Binding-site contacts:
Ligand atom N contacts residue TYR16 of chain 3.D at 4.2 Å.
Ligand atom CG contacts residue SER9 of chain 3.B at 3.1 Å.
Ligand atom C contacts residue HIS5 of chain 1.B at 3.3 Å.
Ligand atom NH2 contacts residue HIS10 of chain 1.B at 3.0 Å (h-bond).
Ligand atom C contacts residue CYS7 of chain 1.B at 4.2 Å (hydrophobic).
Ligand atom CA contacts residue HIS10 of chain 1.B at 3.4 Å.
Ligand atom CD contacts residue SER9 of chain 3.B at 3.8 Å.
Ligand atom CD contacts residue LEU17 of chain 3.D at 3.6 Å (hydrophobic).
Ligand atom CB contacts residue HIS10 of chain 1.B at 3.4 Å.
Ligand atom OXT contacts residue HIS10 of chain 1.B at 3.4 Å.
Ligand atom O contacts residue HIS5 of chain 1.B at 4.1 Å.
Ligand atom CZ contacts residue LEU17 of chain 3.D at 4.1 Å (hydrophobic).
Ligand atom OXT contacts residue CYS7 of chain 1.B at 3.0 Å (h-bond).
Ligand atom NH1 contacts residue SER9 of chain 3.B at 3.7 Å.
Ligand atom CZ contacts residue GLU13 of chain 1.B at 3.9 Å.
Ligand atom CZ contacts residue HIS10 of chain 1.B at 3.9 Å.
Ligand atom NE contacts residue LEU17 of chain 3.D at 3.5 Å.
Ligand atom CD contacts residue TYR16 of chain 3.D at 4.3 Å (hydrophobic).
Ligand atom NH2 contacts residue GLU13 of chain 1.B at 3.3 Å.
Ligand atom N contacts residue HIS5 of chain 1.B at 4.0 Å.
Ligand atom CB contacts residue HIS5 of chain 1.B at 3.7 Å.
Ligand atom CG contacts residue HIS10 of chain 1.B at 3.5 Å.
Ligand atom CG contacts residue TYR16 of chain 3.D at 4.0 Å (hydrophobic).
Ligand atom OXT contacts residue LEU6 of chain 1.B at 3.4 Å.
Ligand atom CD contacts residue HIS10 of chain 1.B at 3.5 Å.
Ligand atom O contacts residue HIS10 of chain 1.B at 3.3 Å.
Ligand atom NH1 contacts residue GLU13 of chain 3.D at 3.5 Å.
Ligand atom NE contacts residue HIS10 of chain 1.B at 4.2 Å.
Ligand atom CZ contacts residue SER9 of chain 3.B at 3.5 Å.
Ligand atom NH1 contacts residue LEU17 of chain 3.D at 4.2 Å.
Ligand atom CG contacts residue LEU6 of chain 1.B at 4.3 Å (hydrophobic).
Ligand atom N contacts residue GLY8 of chain 3.B at 4.2 Å.
Ligand atom C contacts residue HIS10 of chain 1.B at 3.2 Å.
Ligand atom NE contacts residue SER9 of chain 3.B at 3.5 Å (h-bond).
Ligand atom NH2 contacts residue SER9 of chain 3.B at 3.8 Å.
Ligand atom OXT contacts residue HIS5 of chain 1.B at 2.7 Å (h-bond).
Ligand atom CA contacts residue HIS5 of chain 1.B at 3.8 Å.
Ligand atom CD contacts residue LEU6 of chain 1.B at 3.8 Å (hydrophobic).
Ligand atom NE contacts residue TYR16 of chain 3.D at 4.0 Å.
Ligand atom CB contacts residue LEU6 of chain 1.B at 3.7 Å (hydrophobic).

Sequence of chain 1.B:
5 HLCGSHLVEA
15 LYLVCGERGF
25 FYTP

Sequence of chain 3.D:
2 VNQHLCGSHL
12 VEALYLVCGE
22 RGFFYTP

This small molecule binds to this protein.
Small molecule (SMILES): NC(=[NH2+])NCCC[C@H](N)C(=O)O

Sequence of chain 3.B:
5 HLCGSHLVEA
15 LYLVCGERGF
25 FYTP